A small-molecule ligand and the protein it binds are described below.
Small molecule (SMILES): CC(=O)N[C@@H]1[C@@H](O)[C@H](O)[C@@H](CO)O[C@H]1O

Sequence of chain 1.E:
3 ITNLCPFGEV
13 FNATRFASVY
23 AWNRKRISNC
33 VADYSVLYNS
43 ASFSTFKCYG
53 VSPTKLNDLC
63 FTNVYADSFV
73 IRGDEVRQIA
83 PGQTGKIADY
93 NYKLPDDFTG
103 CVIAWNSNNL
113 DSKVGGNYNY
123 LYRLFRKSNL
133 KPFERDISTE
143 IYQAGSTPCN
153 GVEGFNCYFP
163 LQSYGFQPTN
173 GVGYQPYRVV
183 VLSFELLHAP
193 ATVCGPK

Binding-site contacts:
Ligand atom C7 contacts residue ASN14 of chain 1.E at 3.8 Å.
Ligand atom N2 contacts residue VAL38 of chain 1.E at 4.2 Å.
Ligand atom N2 contacts residue PHE13 of chain 1.E at 4.4 Å.
Ligand atom C7 contacts residue PHE13 of chain 1.E at 4.5 Å (hydrophobic).
Ligand atom C7 contacts residue PHE9 of chain 1.E at 4.5 Å (hydrophobic).
Ligand atom C8 contacts residue PHE9 of chain 1.E at 3.9 Å (hydrophobic).
Ligand atom C8 contacts residue LEU39 of chain 1.E at 4.0 Å (hydrophobic).
Ligand atom C7 contacts residue VAL38 of chain 1.E at 3.8 Å (hydrophobic).
Ligand atom O7 contacts residue PHE9 of chain 1.E at 4.3 Å.
Ligand atom O7 contacts residue GLY10 of chain 1.E at 3.4 Å.
Ligand atom C5 contacts residue ASN14 of chain 1.E at 3.6 Å.
Ligand atom C3 contacts residue ASN14 of chain 1.E at 3.9 Å.
Ligand atom N2 contacts residue ASN14 of chain 1.E at 3.1 Å (h-bond).
Ligand atom C7 contacts residue GLY10 of chain 1.E at 4.0 Å.
Ligand atom C1 contacts residue ASN14 of chain 1.E at 1.4 Å.
Ligand atom C8 contacts residue GLY10 of chain 1.E at 4.0 Å.
Ligand atom O7 contacts residue VAL38 of chain 1.E at 3.9 Å.
Ligand atom C4 contacts residue ASN14 of chain 1.E at 4.2 Å.
Ligand atom O6 contacts residue ASN14 of chain 1.E at 4.5 Å.
Ligand atom C8 contacts residue VAL38 of chain 1.E at 3.6 Å (hydrophobic).
Ligand atom C2 contacts residue ASN14 of chain 1.E at 2.5 Å.
Ligand atom O5 contacts residue ASN14 of chain 1.E at 2.3 Å (h-bond).
Ligand atom O7 contacts residue ASN14 of chain 1.E at 4.0 Å.
Ligand atom O3 contacts residue VAL38 of chain 1.E at 3.1 Å.
Ligand atom C3 contacts residue VAL38 of chain 1.E at 4.3 Å (hydrophobic).
Ligand atom C8 contacts residue PHE13 of chain 1.E at 4.0 Å (hydrophobic).